Sequence of chain 1.B:
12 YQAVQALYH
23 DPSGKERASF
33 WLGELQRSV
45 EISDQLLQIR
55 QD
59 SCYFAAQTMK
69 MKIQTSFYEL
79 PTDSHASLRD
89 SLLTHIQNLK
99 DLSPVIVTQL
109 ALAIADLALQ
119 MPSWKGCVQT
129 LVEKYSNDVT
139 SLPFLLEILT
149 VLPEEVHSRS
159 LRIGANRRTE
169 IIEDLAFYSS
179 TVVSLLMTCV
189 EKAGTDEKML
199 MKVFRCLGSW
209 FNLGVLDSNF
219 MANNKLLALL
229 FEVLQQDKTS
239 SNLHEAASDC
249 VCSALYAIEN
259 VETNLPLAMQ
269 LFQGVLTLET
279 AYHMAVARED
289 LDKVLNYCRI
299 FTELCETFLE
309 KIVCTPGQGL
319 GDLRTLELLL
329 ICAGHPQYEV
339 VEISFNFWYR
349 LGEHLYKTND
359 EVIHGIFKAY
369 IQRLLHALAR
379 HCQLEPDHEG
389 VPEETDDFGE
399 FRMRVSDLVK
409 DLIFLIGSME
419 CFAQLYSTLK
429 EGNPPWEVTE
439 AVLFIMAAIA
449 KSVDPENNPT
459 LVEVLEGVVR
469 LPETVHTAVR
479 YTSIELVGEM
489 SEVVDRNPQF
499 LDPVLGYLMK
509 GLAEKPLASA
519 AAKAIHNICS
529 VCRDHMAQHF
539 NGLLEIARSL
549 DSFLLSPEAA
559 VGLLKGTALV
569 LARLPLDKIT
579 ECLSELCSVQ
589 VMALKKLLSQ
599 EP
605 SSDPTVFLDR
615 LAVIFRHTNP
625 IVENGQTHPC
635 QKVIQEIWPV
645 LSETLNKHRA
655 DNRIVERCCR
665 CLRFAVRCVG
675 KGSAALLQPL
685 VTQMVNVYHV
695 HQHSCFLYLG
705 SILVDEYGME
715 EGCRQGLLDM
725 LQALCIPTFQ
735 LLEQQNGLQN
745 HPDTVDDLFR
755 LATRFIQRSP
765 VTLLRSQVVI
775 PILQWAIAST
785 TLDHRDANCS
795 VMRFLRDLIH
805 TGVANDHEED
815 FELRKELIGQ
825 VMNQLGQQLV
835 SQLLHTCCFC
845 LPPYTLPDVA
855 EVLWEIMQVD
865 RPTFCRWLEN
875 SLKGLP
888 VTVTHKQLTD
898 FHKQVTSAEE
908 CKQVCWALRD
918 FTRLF

A protein and the small-molecule ligand that binds it are described below.
Small molecule (SMILES): NCCc1c[nH]c2ccccc12

Binding-site contacts:
Ligand atom CE2 contacts residue TRP779 of chain 1.B at 3.9 Å (hydrophobic).
Ligand atom NE1 contacts residue GLN778 of chain 1.B at 3.8 Å.
Ligand atom CA contacts residue ALA782 of chain 1.B at 4.4 Å (hydrophobic).
Ligand atom CZ2 contacts residue TRP779 of chain 1.B at 4.2 Å (hydrophobic).
Ligand atom CD1 contacts residue GLN778 of chain 1.B at 3.8 Å.
Ligand atom CD1 contacts residue TRP779 of chain 1.B at 3.5 Å (hydrophobic).
Ligand atom CD1 contacts residue ALA782 of chain 1.B at 3.7 Å (hydrophobic).
Ligand atom CG contacts residue ALA782 of chain 1.B at 4.3 Å (hydrophobic).
Ligand atom N1 contacts residue TRP779 of chain 1.B at 4.2 Å.
Ligand atom CZ2 contacts residue GLN778 of chain 1.B at 3.4 Å.
Ligand atom NE1 contacts residue TRP779 of chain 1.B at 3.4 Å.
Ligand atom CE2 contacts residue GLN778 of chain 1.B at 4.2 Å.
Ligand atom CA contacts residue TRP779 of chain 1.B at 3.5 Å (hydrophobic).
Ligand atom CH2 contacts residue GLN778 of chain 1.B at 4.0 Å.
Ligand atom CG contacts residue TRP779 of chain 1.B at 4.3 Å (hydrophobic).
Ligand atom CB contacts residue ALA782 of chain 1.B at 4.1 Å (hydrophobic).